Sequence of chain 1.A:
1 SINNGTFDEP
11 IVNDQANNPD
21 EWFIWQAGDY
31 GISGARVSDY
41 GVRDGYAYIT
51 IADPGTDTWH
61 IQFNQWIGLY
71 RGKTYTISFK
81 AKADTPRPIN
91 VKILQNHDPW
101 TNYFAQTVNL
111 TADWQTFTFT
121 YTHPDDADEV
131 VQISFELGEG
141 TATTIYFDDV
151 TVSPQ

A protein and the small-molecule ligand that binds it are described below.
Small molecule (SMILES): OC[C@H]1O[C@@H](O[C@@H]2[C@@H](O)[C@H](O[C@@H]3[C@@H](O)[C@H](O[C@@H]4[C@@H](O)[C@H](O[C@@H]5[C@@H](O)[C@H](O[C@@H]6[C@@H](O)[C@H](O)O[C@H](CO)[C@H]6O)O[C@H](CO)[C@H]5O)O[C@H](CO)[C@H]4O)O[C@H](CO)[C@H]3O)O[C@H](CO)[C@H]2O)[C@H](O)[C@@H](O)[C@@H]1O

Binding-site contacts:
Ligand atom C6 contacts residue TYR30 of chain 1.A at 3.7 Å (hydrophobic).
Ligand atom C6 contacts residue GLN15 of chain 1.A at 4.0 Å.
Ligand atom O6 contacts residue ASN64 of chain 1.A at 3.1 Å (h-bond).
Ligand atom C5 contacts residue TRP100 of chain 1.A at 4.0 Å (hydrophobic).
Ligand atom C4 contacts residue TYR30 of chain 1.A at 3.8 Å (hydrophobic).
Ligand atom O2 contacts residue TYR30 of chain 1.A at 2.5 Å (h-bond).
Ligand atom O3 contacts residue TYR30 of chain 1.A at 3.8 Å.
Ligand atom C2 contacts residue TYR30 of chain 1.A at 3.8 Å (hydrophobic).
Ligand atom O6 contacts residue GLN62 of chain 1.A at 2.8 Å (h-bond).
Ligand atom C3 contacts residue TRP25 of chain 1.A at 4.0 Å (hydrophobic).
Ligand atom C3 contacts residue TRP100 of chain 1.A at 3.9 Å (hydrophobic).
Ligand atom O5 contacts residue GLN62 of chain 1.A at 2.8 Å (h-bond).
Ligand atom C4 contacts residue TRP25 of chain 1.A at 3.4 Å (hydrophobic).
Ligand atom O3 contacts residue GLN62 of chain 1.A at 3.2 Å (h-bond).
Ligand atom O4 contacts residue GLN15 of chain 1.A at 3.4 Å (h-bond).
Ligand atom C1 contacts residue GLN62 of chain 1.A at 3.7 Å.
Ligand atom C5 contacts residue GLN62 of chain 1.A at 4.0 Å.
Ligand atom C4 contacts residue GLN62 of chain 1.A at 3.8 Å.
Ligand atom O6 contacts residue TYR30 of chain 1.A at 3.5 Å (h-bond).
Ligand atom C2 contacts residue TRP59 of chain 1.A at 3.8 Å (hydrophobic).
Ligand atom O6 contacts residue GLN15 of chain 1.A at 3.6 Å.
Ligand atom C2 contacts residue TRP25 of chain 1.A at 3.9 Å (hydrophobic).
Ligand atom O5 contacts residue TRP25 of chain 1.A at 3.5 Å (h-bond).
Ligand atom C6 contacts residue GLN62 of chain 1.A at 3.4 Å.
Ligand atom C4 contacts residue TRP59 of chain 1.A at 3.9 Å (hydrophobic).
Ligand atom O6 contacts residue TRP25 of chain 1.A at 3.4 Å (h-bond).
Ligand atom O4 contacts residue TRP25 of chain 1.A at 3.4 Å (h-bond).
Ligand atom O2 contacts residue TRP100 of chain 1.A at 3.6 Å.
Ligand atom O3 contacts residue TRP25 of chain 1.A at 3.3 Å.
Ligand atom O6 contacts residue GLN132 of chain 1.A at 2.9 Å (h-bond).
Ligand atom O4 contacts residue TRP59 of chain 1.A at 3.4 Å (h-bond).
Ligand atom C6 contacts residue GLU136 of chain 1.A at 3.4 Å.
Ligand atom O4 contacts residue LEU94 of chain 1.A at 3.5 Å.
Ligand atom C6 contacts residue LYS92 of chain 1.A at 3.7 Å.
Ligand atom O4 contacts residue GLN62 of chain 1.A at 3.4 Å (h-bond).
Ligand atom C1 contacts residue TRP100 of chain 1.A at 4.0 Å (hydrophobic).
Ligand atom O6 contacts residue LYS92 of chain 1.A at 3.2 Å (salt-bridge).
Ligand atom C6 contacts residue ASN64 of chain 1.A at 4.0 Å.
Ligand atom O6 contacts residue ASN102 of chain 1.A at 3.0 Å (h-bond).
Ligand atom O3 contacts residue TRP59 of chain 1.A at 3.4 Å.